Sequence of chain 3.B:
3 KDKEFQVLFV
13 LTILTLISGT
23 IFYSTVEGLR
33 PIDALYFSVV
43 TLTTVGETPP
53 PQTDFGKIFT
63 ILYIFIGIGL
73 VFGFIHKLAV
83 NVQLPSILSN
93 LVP

Sequence of chain 2.B:
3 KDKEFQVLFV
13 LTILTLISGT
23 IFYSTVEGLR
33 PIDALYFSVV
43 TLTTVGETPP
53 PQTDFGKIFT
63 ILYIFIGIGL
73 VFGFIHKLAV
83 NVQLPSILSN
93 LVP

Binding-site contacts:
Ligand atom O contacts residue PHE67 of chain 2.B at 4.2 Å.
Ligand atom C contacts residue LEU64 of chain 2.B at 4.0 Å (hydrophobic).
Ligand atom OXT contacts residue LEU64 of chain 2.B at 3.3 Å.
Ligand atom CA contacts residue PHE11 of chain 3.B at 3.6 Å (hydrophobic).
Ligand atom OXT contacts residue ILE68 of chain 2.B at 4.4 Å.
Ligand atom O contacts residue LEU64 of chain 2.B at 4.3 Å.
Ligand atom C contacts residue PHE67 of chain 2.B at 4.4 Å (hydrophobic).
Ligand atom OXT contacts residue PHE67 of chain 2.B at 3.8 Å.
Ligand atom N contacts residue PHE11 of chain 3.B at 3.8 Å.

This small molecule binds to this protein.
Small molecule (SMILES): NCC(=O)O